The protein below binds the small molecule below.
Small molecule (SMILES): CC(=O)N[C@H]1[C@H](O[C@H]2[C@H](O)[C@@H](NC(C)=O)CO[C@@H]2CO[C@@H]2O[C@@H](C)[C@@H](O)[C@@H](O)[C@@H]2O)O[C@H](CO)[C@@H](O)[C@@H]1O

Binding-site contacts:
Ligand atom O7 contacts residue PRO281 of chain 2.A at 3.6 Å.
Ligand atom C6 contacts residue LYS248 of chain 2.A at 4.5 Å.
Ligand atom C1 contacts residue ASN245 of chain 2.A at 4.4 Å.
Ligand atom O3 contacts residue PRO281 of chain 2.A at 3.6 Å.
Ligand atom C5 contacts residue ASN241 of chain 2.A at 3.7 Å.
Ligand atom O6 contacts residue ASN245 of chain 2.A at 3.5 Å (h-bond).
Ligand atom O3 contacts residue VAL280 of chain 2.A at 4.2 Å.
Ligand atom O7 contacts residue ASN241 of chain 2.A at 4.3 Å.
Ligand atom O2 contacts residue PRO281 of chain 2.A at 3.9 Å.
Ligand atom C5 contacts residue PRO281 of chain 2.A at 4.5 Å (hydrophobic).
Ligand atom C4 contacts residue LEU249 of chain 2.A at 4.4 Å (hydrophobic).
Ligand atom C3 contacts residue ASN241 of chain 2.A at 3.8 Å.
Ligand atom O5 contacts residue ASN245 of chain 2.A at 4.0 Å.
Ligand atom C6 contacts residue ASN245 of chain 2.A at 3.7 Å.
Ligand atom C4 contacts residue PHE278 of chain 2.A at 3.2 Å (hydrophobic).
Ligand atom O3 contacts residue PRO281 of chain 2.A at 4.1 Å.
Ligand atom C3 contacts residue ASN245 of chain 2.A at 4.3 Å.
Ligand atom C6 contacts residue TYR282 of chain 2.A at 4.0 Å (hydrophobic).
Ligand atom C2 contacts residue ASN241 of chain 2.A at 2.5 Å.
Ligand atom O4 contacts residue LEU249 of chain 2.A at 4.0 Å.
Ligand atom C4 contacts residue PRO281 of chain 2.A at 4.2 Å (hydrophobic).
Ligand atom C1 contacts residue ASN245 of chain 2.A at 4.1 Å.
Ligand atom C6 contacts residue ASN245 of chain 2.A at 3.8 Å.
Ligand atom C4 contacts residue ASN241 of chain 2.A at 4.3 Å.
Ligand atom C4 contacts residue ASN245 of chain 2.A at 4.2 Å.
Ligand atom N2 contacts residue ASN241 of chain 2.A at 2.9 Å (h-bond).
Ligand atom C6 contacts residue PRO281 of chain 2.A at 4.5 Å (hydrophobic).
Ligand atom C7 contacts residue ASN241 of chain 2.A at 3.9 Å.
Ligand atom C1 contacts residue ASN241 of chain 2.A at 1.5 Å.
Ligand atom O6 contacts residue TYR282 of chain 2.A at 4.4 Å.
Ligand atom C3 contacts residue PHE278 of chain 2.A at 3.4 Å (hydrophobic).
Ligand atom O5 contacts residue ASN241 of chain 2.A at 2.4 Å (h-bond).
Ligand atom C2 contacts residue PRO281 of chain 2.A at 4.1 Å (hydrophobic).
Ligand atom C3 contacts residue PRO281 of chain 2.A at 4.2 Å (hydrophobic).
Ligand atom C6 contacts residue LEU249 of chain 2.A at 3.8 Å (hydrophobic).
Ligand atom O4 contacts residue PHE278 of chain 2.A at 3.7 Å.
Ligand atom C5 contacts residue ASN245 of chain 2.A at 3.5 Å.
Ligand atom C5 contacts residue ASN245 of chain 2.A at 4.2 Å.
Ligand atom O5 contacts residue ASN245 of chain 2.A at 3.2 Å (h-bond).
Ligand atom O3 contacts residue PHE278 of chain 2.A at 3.0 Å (h-bond).

Sequence of chain 2.A:
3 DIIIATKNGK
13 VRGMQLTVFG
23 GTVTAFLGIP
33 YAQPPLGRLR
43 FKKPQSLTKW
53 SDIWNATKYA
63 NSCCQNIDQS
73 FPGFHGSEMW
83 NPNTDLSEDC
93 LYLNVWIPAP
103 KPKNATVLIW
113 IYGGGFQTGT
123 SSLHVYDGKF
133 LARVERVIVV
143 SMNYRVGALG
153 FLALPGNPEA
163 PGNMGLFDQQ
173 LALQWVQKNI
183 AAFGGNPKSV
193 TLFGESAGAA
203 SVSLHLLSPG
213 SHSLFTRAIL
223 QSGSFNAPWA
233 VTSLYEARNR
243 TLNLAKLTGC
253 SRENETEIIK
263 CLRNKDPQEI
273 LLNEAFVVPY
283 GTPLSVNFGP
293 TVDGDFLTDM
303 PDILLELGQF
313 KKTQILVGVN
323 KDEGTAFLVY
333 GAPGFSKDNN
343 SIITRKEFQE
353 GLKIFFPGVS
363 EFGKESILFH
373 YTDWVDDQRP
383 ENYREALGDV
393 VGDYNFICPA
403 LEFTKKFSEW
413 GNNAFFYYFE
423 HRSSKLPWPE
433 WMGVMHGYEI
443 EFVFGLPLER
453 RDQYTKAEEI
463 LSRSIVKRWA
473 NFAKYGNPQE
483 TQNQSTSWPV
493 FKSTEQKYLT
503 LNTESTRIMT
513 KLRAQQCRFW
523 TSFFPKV